The small molecule below binds the protein below.
Small molecule (SMILES): C[Hg]SC[C@H](N)C(=O)O

Binding-site contacts:
Ligand atom HG contacts residue HIS117 of chain 1.D at 4.3 Å.
Ligand atom C contacts residue GLN53 of chain 1.D at 3.0 Å.
Ligand atom N contacts residue ASN136 of chain 1.D at 4.1 Å.
Ligand atom CB contacts residue GLN53 of chain 1.D at 3.7 Å.
Ligand atom O contacts residue LEU57 of chain 1.D at 3.4 Å (h-bond).
Ligand atom CB contacts residue ILE118 of chain 1.D at 3.7 Å (hydrophobic).
Ligand atom N contacts residue EPE1 of chain 1.DA at 4.1 Å.
Ligand atom CB contacts residue GLN55 of chain 1.D at 3.3 Å.
Ligand atom N contacts residue GLN55 of chain 1.D at 2.8 Å (h-bond).
Ligand atom CB contacts residue HIS117 of chain 1.D at 3.4 Å.
Ligand atom SG contacts residue HIS117 of chain 1.D at 3.7 Å.
Ligand atom CA contacts residue GLN53 of chain 1.D at 2.4 Å.
Ligand atom C contacts residue ASP56 of chain 1.D at 3.2 Å.
Ligand atom CM contacts residue GLN53 of chain 1.D at 4.3 Å.
Ligand atom N contacts residue ASP56 of chain 1.D at 4.4 Å.
Ligand atom CA contacts residue ASP56 of chain 1.D at 4.4 Å.
Ligand atom C contacts residue LEU57 of chain 1.D at 4.2 Å (hydrophobic).
Ligand atom HG contacts residue GLY116 of chain 1.D at 3.3 Å.
Ligand atom O contacts residue GLN55 of chain 1.D at 2.3 Å (h-bond).
Ligand atom CA contacts residue ILE118 of chain 1.D at 4.5 Å (hydrophobic).
Ligand atom C contacts residue GLN55 of chain 1.D at 1.3 Å.
Ligand atom N contacts residue GLN53 of chain 1.D at 1.3 Å.
Ligand atom SG contacts residue ALA76 of chain 1.D at 3.8 Å.
Ligand atom SG contacts residue GLY116 of chain 1.D at 4.4 Å.
Ligand atom HG contacts residue EPE1 of chain 1.DA at 3.3 Å.
Ligand atom O contacts residue ASP56 of chain 1.D at 3.4 Å (salt-bridge).
Ligand atom C contacts residue ILE118 of chain 1.D at 3.9 Å (hydrophobic).
Ligand atom CA contacts residue GLN135 of chain 1.D at 3.5 Å.
Ligand atom SG contacts residue GLN55 of chain 1.D at 3.1 Å (h-bond).
Ligand atom CM contacts residue TRP115 of chain 1.D at 3.9 Å (hydrophobic).
Ligand atom N contacts residue GLN135 of chain 1.D at 3.8 Å.
Ligand atom CA contacts residue GLN55 of chain 1.D at 2.4 Å.
Ligand atom CM contacts residue GLY116 of chain 1.D at 3.8 Å.
Ligand atom SG contacts residue EPE1 of chain 1.DA at 3.8 Å.
Ligand atom CM contacts residue EPE1 of chain 1.DA at 4.0 Å.
Ligand atom O contacts residue ILE58 of chain 1.D at 4.0 Å.
Ligand atom O contacts residue ILE118 of chain 1.D at 3.7 Å.
Ligand atom O contacts residue GLN53 of chain 1.D at 3.4 Å (h-bond).
Ligand atom CB contacts residue GLN135 of chain 1.D at 3.3 Å.
Ligand atom SG contacts residue ILE118 of chain 1.D at 3.7 Å.

Sequence of chain 1.D:
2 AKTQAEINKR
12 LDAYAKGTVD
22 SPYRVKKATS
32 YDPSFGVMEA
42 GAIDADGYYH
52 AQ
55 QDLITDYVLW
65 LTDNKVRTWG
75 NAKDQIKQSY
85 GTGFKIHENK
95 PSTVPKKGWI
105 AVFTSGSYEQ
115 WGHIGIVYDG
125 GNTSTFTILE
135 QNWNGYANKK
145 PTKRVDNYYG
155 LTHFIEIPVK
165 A